This small molecule binds to this protein.
Small molecule (SMILES): CC(=O)N[C@H]1[C@@H](O[P](=O)(O)O[P](=O)(O)OC[C@H]2O[C@@H](n3ccc(=O)[nH]c3=O)[C@H](O)[C@@H]2O)O[C@H](CO)[C@@H](O)[C@@H]1O[C@H](C)C(=O)O

Binding-site contacts:
Ligand atom C5U contacts residue PRO121 of chain 1.J at 3.3 Å (hydrophobic).
Ligand atom O1A contacts residue VAL163 of chain 1.J at 3.4 Å (h-bond).
Ligand atom O2E contacts residue LEU370 of chain 1.J at 3.3 Å.
Ligand atom O3D contacts residue VAL327 of chain 1.J at 2.8 Å (h-bond).
Ligand atom O3 contacts residue ASN23 of chain 1.J at 3.6 Å.
Ligand atom O1E contacts residue LYS22 of chain 1.J at 2.7 Å (salt-bridge).
Ligand atom O4U contacts residue HIS125 of chain 1.J at 3.6 Å.
Ligand atom O2D contacts residue PRO121 of chain 1.J at 3.4 Å.
Ligand atom C1E contacts residue LYS22 of chain 1.J at 3.3 Å.
Ligand atom O4 contacts residue ASP305 of chain 1.J at 3.0 Å (salt-bridge).
Ligand atom C4U contacts residue LEU124 of chain 1.J at 3.6 Å (hydrophobic).
Ligand atom O4 contacts residue PHE328 of chain 1.J at 3.6 Å.
Ligand atom O4U contacts residue ASP123 of chain 1.J at 3.4 Å (salt-bridge).
Ligand atom O2U contacts residue PRO121 of chain 1.J at 3.5 Å.
Ligand atom O1A contacts residue SER162 of chain 1.J at 2.8 Å (h-bond).
Ligand atom O7 contacts residue TRP95 of chain 1.J at 3.3 Å.
Ligand atom C4U contacts residue PRO121 of chain 1.J at 3.1 Å (hydrophobic).
Ligand atom O2D contacts residue ALA119 of chain 1.J at 2.8 Å (h-bond).
Ligand atom O2B contacts residue ARG120 of chain 1.J at 3.4 Å (salt-bridge).
Ligand atom O7 contacts residue ASN23 of chain 1.J at 3.4 Å (h-bond).
Ligand atom PA contacts residue VAL163 of chain 1.J at 3.4 Å.
Ligand atom O2E contacts residue LYS22 of chain 1.J at 3.1 Å (salt-bridge).
Ligand atom C4U contacts residue ASP123 of chain 1.J at 3.6 Å.
Ligand atom O4U contacts residue VAL122 of chain 1.J at 3.4 Å.
Ligand atom O4U contacts residue PRO121 of chain 1.J at 3.4 Å (h-bond).
Ligand atom O1A contacts residue GLY164 of chain 1.J at 3.3 Å (h-bond).
Ligand atom N3U contacts residue PRO121 of chain 1.J at 3.5 Å (h-bond).
Ligand atom O1B contacts residue GLY164 of chain 1.J at 3.0 Å (h-bond).
Ligand atom C8 contacts residue TRP95 of chain 1.J at 3.5 Å (hydrophobic).
Ligand atom O2A contacts residue SER162 of chain 1.J at 3.5 Å.
Ligand atom O2D contacts residue ARG120 of chain 1.J at 3.6 Å.
Ligand atom C3D contacts residue PHE328 of chain 1.J at 3.5 Å (hydrophobic).
Ligand atom O4U contacts residue LEU124 of chain 1.J at 3.0 Å (h-bond).
Ligand atom C7 contacts residue ASN23 of chain 1.J at 3.5 Å.
Ligand atom C5U contacts residue SER162 of chain 1.J at 3.6 Å.
Ligand atom O1E contacts residue ASN23 of chain 1.J at 3.6 Å.
Ligand atom N3U contacts residue ASP123 of chain 1.J at 2.8 Å (salt-bridge).
Ligand atom O2A contacts residue VAL163 of chain 1.J at 2.7 Å (h-bond).
Ligand atom C8 contacts residue ALA92 of chain 1.J at 3.6 Å (hydrophobic).
Ligand atom O1E contacts residue LEU370 of chain 1.J at 3.6 Å.

Sequence of chain 1.J:
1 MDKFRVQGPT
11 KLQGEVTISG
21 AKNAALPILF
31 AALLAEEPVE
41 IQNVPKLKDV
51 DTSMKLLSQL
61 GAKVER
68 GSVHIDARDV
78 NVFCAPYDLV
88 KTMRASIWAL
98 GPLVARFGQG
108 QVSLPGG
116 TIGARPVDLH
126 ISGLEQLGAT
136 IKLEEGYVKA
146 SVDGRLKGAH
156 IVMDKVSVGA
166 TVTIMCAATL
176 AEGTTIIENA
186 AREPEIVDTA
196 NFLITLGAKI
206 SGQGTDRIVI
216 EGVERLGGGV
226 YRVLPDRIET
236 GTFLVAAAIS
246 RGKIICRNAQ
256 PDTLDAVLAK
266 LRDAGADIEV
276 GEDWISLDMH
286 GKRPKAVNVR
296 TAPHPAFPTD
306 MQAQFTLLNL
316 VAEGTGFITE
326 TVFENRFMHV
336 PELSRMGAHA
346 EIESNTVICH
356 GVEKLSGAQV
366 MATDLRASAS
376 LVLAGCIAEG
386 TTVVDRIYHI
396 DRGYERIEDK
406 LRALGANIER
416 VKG